The small molecule below binds the protein below.
Small molecule (SMILES): Cc1ccnc(CCc2cccc([C@@H](N)Cc3cc(C)cc(N)n3)c2)c1

Binding-site contacts:
Ligand atom C18 contacts residue TYR410 of chain 1.A at 2.7 Å (hydrophobic).
Ligand atom C5 contacts residue HEM1 of chain 1.C at 3.7 Å.
Ligand atom C27 contacts residue HEM1 of chain 1.C at 3.7 Å.
Ligand atom C25 contacts residue VAL271 of chain 1.A at 3.6 Å (hydrophobic).
Ligand atom C14 contacts residue MET40 of chain 1.A at 3.8 Å (hydrophobic).
Ligand atom N21 contacts residue PRO269 of chain 1.A at 3.5 Å.
Ligand atom C27 contacts residue GLY290 of chain 1.A at 3.6 Å.
Ligand atom N22 contacts residue TYR292 of chain 1.A at 3.7 Å.
Ligand atom C4 contacts residue HEM1 of chain 1.C at 3.5 Å.
Ligand atom C22 contacts residue TRP291 of chain 1.A at 3.7 Å (hydrophobic).
Ligand atom C3 contacts residue VAL271 of chain 1.A at 3.6 Å (hydrophobic).
Ligand atom C2 contacts residue VAL271 of chain 1.A at 3.7 Å (hydrophobic).
Ligand atom C27 contacts residue PRO269 of chain 1.A at 3.6 Å (hydrophobic).
Ligand atom C5 contacts residue VAL271 of chain 1.A at 3.5 Å (hydrophobic).
Ligand atom C26 contacts residue PRO269 of chain 1.A at 3.6 Å (hydrophobic).
Ligand atom N21 contacts residue GLU296 of chain 1.A at 2.5 Å (salt-bridge).
Ligand atom C1 contacts residue HEM1 of chain 1.C at 3.5 Å.
Ligand atom C27 contacts residue SER289 of chain 1.A at 3.7 Å.
Ligand atom C26 contacts residue GLU296 of chain 1.A at 3.3 Å.
Ligand atom C22 contacts residue GLU296 of chain 1.A at 3.4 Å.
Ligand atom C29 contacts residue HEM1 of chain 1.C at 3.4 Å.
Ligand atom C16 contacts residue TYR410 of chain 1.A at 3.3 Å (hydrophobic).
Ligand atom C25 contacts residue PRO269 of chain 1.A at 3.8 Å (hydrophobic).
Ligand atom N29 contacts residue HEM1 of chain 1.C at 2.9 Å (h-bond).
Ligand atom C1 contacts residue VAL271 of chain 1.A at 3.7 Å (hydrophobic).
Ligand atom C29 contacts residue GLU296 of chain 1.A at 3.0 Å.
Ligand atom C13 contacts residue MET40 of chain 1.A at 3.7 Å (hydrophobic).
Ligand atom C28 contacts residue GLU296 of chain 1.A at 3.4 Å.
Ligand atom C17 contacts residue TRP10 of chain 1.B at 3.7 Å (hydrophobic).
Ligand atom N22 contacts residue HEM1 of chain 1.C at 3.2 Å.
Ligand atom C4 contacts residue VAL271 of chain 1.A at 3.5 Å (hydrophobic).
Ligand atom C6 contacts residue VAL271 of chain 1.A at 3.6 Å (hydrophobic).
Ligand atom C22 contacts residue PRO269 of chain 1.A at 3.7 Å (hydrophobic).
Ligand atom N22 contacts residue GLU296 of chain 1.A at 2.8 Å (salt-bridge).
Ligand atom N29 contacts residue GLU296 of chain 1.A at 3.2 Å (salt-bridge).
Ligand atom C24 contacts residue PRO269 of chain 1.A at 3.8 Å (hydrophobic).
Ligand atom N22 contacts residue TRP291 of chain 1.A at 2.7 Å (h-bond).
Ligand atom C6 contacts residue HEM1 of chain 1.C at 3.5 Å.
Ligand atom C23 contacts residue HEM1 of chain 1.C at 3.5 Å.
Ligand atom C15 contacts residue TYR410 of chain 1.A at 3.5 Å (hydrophobic).

Sequence of chain 1.B:
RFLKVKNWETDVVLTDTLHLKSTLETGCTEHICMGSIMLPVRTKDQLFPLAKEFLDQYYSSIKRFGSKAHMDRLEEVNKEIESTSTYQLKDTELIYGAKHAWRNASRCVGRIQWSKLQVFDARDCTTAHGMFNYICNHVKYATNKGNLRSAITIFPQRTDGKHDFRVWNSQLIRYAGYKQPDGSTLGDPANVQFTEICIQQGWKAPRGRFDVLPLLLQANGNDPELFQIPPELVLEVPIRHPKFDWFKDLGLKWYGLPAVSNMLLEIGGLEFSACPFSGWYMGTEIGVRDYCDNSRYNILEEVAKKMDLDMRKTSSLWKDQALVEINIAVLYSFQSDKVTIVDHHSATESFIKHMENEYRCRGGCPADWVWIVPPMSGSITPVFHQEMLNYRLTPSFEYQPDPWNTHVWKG

Sequence of chain 1.A:
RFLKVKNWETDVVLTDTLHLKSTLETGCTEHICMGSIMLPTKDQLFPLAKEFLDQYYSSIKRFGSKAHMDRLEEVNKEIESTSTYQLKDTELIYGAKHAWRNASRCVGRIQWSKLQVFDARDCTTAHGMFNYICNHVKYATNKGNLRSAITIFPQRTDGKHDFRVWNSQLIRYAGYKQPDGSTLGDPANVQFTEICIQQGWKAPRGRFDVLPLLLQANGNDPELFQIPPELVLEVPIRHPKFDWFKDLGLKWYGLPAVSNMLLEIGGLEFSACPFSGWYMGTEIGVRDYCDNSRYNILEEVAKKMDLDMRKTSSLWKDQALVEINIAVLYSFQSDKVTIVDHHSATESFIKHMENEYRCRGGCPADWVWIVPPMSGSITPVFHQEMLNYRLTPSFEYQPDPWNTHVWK